Binding-site contacts:
Ligand atom C1 contacts residue SER151 of chain 1.A at 3.6 Å.
Ligand atom C6 contacts residue ASP64 of chain 1.A at 3.1 Å.
Ligand atom O6 contacts residue LYS156 of chain 1.A at 3.5 Å (salt-bridge).
Ligand atom O6 contacts residue TYR150 of chain 1.A at 2.5 Å (h-bond).
Ligand atom O6 contacts residue ILE65 of chain 1.A at 4.5 Å.
Ligand atom O6 contacts residue ASP64 of chain 1.A at 2.4 Å (salt-bridge).
Ligand atom O1 contacts residue LEU152 of chain 1.A at 4.1 Å.
Ligand atom C5 contacts residue ASP64 of chain 1.A at 4.2 Å.
Ligand atom O4 contacts residue TYR63 of chain 1.A at 4.2 Å.
Ligand atom O5 contacts residue SER151 of chain 1.A at 4.0 Å.
Ligand atom O1 contacts residue LYS156 of chain 1.A at 4.2 Å.
Ligand atom C5 contacts residue TYR150 of chain 1.A at 4.4 Å (hydrophobic).
Ligand atom O5 contacts residue TYR150 of chain 1.A at 3.8 Å.
Ligand atom C6 contacts residue LYS156 of chain 1.A at 3.3 Å.
Ligand atom O1 contacts residue SER151 of chain 1.A at 2.6 Å (h-bond).
Ligand atom C4 contacts residue ARG122 of chain 1.A at 3.8 Å.
Ligand atom C6 contacts residue ARG122 of chain 1.A at 4.2 Å.
Ligand atom C6 contacts residue TYR150 of chain 1.A at 3.7 Å (hydrophobic).
Ligand atom C5 contacts residue LYS156 of chain 1.A at 3.6 Å.
Ligand atom O1 contacts residue TYR150 of chain 1.A at 4.4 Å.
Ligand atom O4 contacts residue ARG122 of chain 1.A at 4.2 Å.
Ligand atom C1 contacts residue LYS156 of chain 1.A at 4.1 Å.
Ligand atom O4 contacts residue ASP64 of chain 1.A at 3.5 Å (salt-bridge).
Ligand atom C6 contacts residue TYR63 of chain 1.A at 3.5 Å (hydrophobic).
Ligand atom O6 contacts residue ARG122 of chain 1.A at 3.3 Å (salt-bridge).
Ligand atom C1 contacts residue ARG154 of chain 1.A at 4.3 Å.
Ligand atom C5 contacts residue TYR63 of chain 1.A at 4.0 Å (hydrophobic).
Ligand atom O5 contacts residue LYS156 of chain 1.A at 2.9 Å (salt-bridge).
Ligand atom C4 contacts residue ASP64 of chain 1.A at 4.0 Å.

The small molecule below binds the protein below.
Small molecule (SMILES): OC[C@H]1O[C@@H](O)[C@H](O)[C@@H](O)[C@@H]1O

Sequence of chain 1.A:
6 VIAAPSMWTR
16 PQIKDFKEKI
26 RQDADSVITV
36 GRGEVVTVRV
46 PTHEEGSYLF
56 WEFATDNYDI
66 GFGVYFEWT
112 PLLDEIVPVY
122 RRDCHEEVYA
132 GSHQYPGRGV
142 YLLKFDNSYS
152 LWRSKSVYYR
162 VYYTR